This protein binds this small molecule.
Small molecule (SMILES): Nc1cccc[nH+]1

Sequence of chain 1.A:
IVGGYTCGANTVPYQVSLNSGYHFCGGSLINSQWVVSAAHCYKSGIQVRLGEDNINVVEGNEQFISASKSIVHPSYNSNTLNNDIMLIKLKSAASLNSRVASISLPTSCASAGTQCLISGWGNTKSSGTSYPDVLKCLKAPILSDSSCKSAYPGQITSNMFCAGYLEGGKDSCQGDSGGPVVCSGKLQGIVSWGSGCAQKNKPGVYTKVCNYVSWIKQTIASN

Binding-site contacts:
Ligand atom C5 contacts residue GLN174 of chain 1.A at 4.0 Å.
Ligand atom DN1 contacts residue SER172 of chain 1.A at 3.9 Å.
Ligand atom DN1 contacts residue GLY194 of chain 1.A at 3.5 Å.
Ligand atom C5 contacts residue GLY194 of chain 1.A at 3.9 Å.
Ligand atom C2 contacts residue SER172 of chain 1.A at 3.4 Å.
Ligand atom DN1A contacts residue TRP193 of chain 1.A at 4.0 Å.
Ligand atom C4 contacts residue CYS173 of chain 1.A at 3.8 Å (hydrophobic).
Ligand atom DN1A contacts residue TYR206 of chain 1.A at 3.9 Å.
Ligand atom DN1A contacts residue SER172 of chain 1.A at 2.2 Å.
Ligand atom DN1A contacts residue ASP171 of chain 1.A at 3.1 Å.
Ligand atom N1 contacts residue SER172 of chain 1.A at 3.8 Å.
Ligand atom N contacts residue SER172 of chain 1.A at 3.0 Å (h-bond).
Ligand atom C3 contacts residue SER172 of chain 1.A at 3.5 Å.
Ligand atom N1 contacts residue GLY194 of chain 1.A at 3.7 Å.
Ligand atom C3 contacts residue TRP193 of chain 1.A at 4.0 Å (hydrophobic).
Ligand atom N1 contacts residue TRP193 of chain 1.A at 4.1 Å.
Ligand atom N1 contacts residue GLY196 of chain 1.A at 3.0 Å (h-bond).
Ligand atom C3 contacts residue CYS173 of chain 1.A at 4.0 Å (hydrophobic).
Ligand atom C6 contacts residue GLY196 of chain 1.A at 3.5 Å.
Ligand atom C4 contacts residue SER177 of chain 1.A at 3.9 Å.
Ligand atom DN2 contacts residue GLY204 of chain 1.A at 3.5 Å.
Ligand atom DN1A contacts residue VAL205 of chain 1.A at 3.9 Å.
Ligand atom DN1 contacts residue CYS197 of chain 1.A at 3.7 Å.
Ligand atom N contacts residue TRP193 of chain 1.A at 3.9 Å.
Ligand atom DN2 contacts residue ASP171 of chain 1.A at 2.9 Å.
Ligand atom DN2 contacts residue SER172 of chain 1.A at 3.1 Å.
Ligand atom C3 contacts residue VAL191 of chain 1.A at 4.0 Å (hydrophobic).
Ligand atom DN2 contacts residue GLY196 of chain 1.A at 3.8 Å.
Ligand atom C6 contacts residue GLY194 of chain 1.A at 3.5 Å.
Ligand atom C6 contacts residue CYS197 of chain 1.A at 4.0 Å (hydrophobic).
Ligand atom C2 contacts residue TRP193 of chain 1.A at 3.9 Å (hydrophobic).
Ligand atom N contacts residue GLY204 of chain 1.A at 3.7 Å.
Ligand atom N1 contacts residue CYS197 of chain 1.A at 4.0 Å.
Ligand atom C5 contacts residue CYS173 of chain 1.A at 4.0 Å (hydrophobic).
Ligand atom C2 contacts residue CYS173 of chain 1.A at 4.1 Å (hydrophobic).
Ligand atom N contacts residue ASP171 of chain 1.A at 3.4 Å (salt-bridge).
Ligand atom C2 contacts residue GLY194 of chain 1.A at 3.9 Å.
Ligand atom C2 contacts residue GLY196 of chain 1.A at 4.1 Å.
Ligand atom DN1 contacts residue GLY196 of chain 1.A at 2.1 Å.
Ligand atom DN1A contacts residue GLY204 of chain 1.A at 3.3 Å.